Binding-site contacts:
Ligand atom C2 contacts residue PHE186 of chain 1.A at 3.4 Å (hydrophobic).
Ligand atom N2 contacts residue ASP193 of chain 1.A at 2.7 Å (salt-bridge).
Ligand atom C5 contacts residue LYS165 of chain 1.A at 3.5 Å.
Ligand atom C2 contacts residue VAL187 of chain 1.A at 3.6 Å (hydrophobic).
Ligand atom OAF contacts residue THR138 of chain 1.A at 3.5 Å (h-bond).
Ligand atom OAF contacts residue THR141 of chain 1.A at 2.7 Å (h-bond).
Ligand atom C8 contacts residue ASP137 of chain 1.A at 3.3 Å.
Ligand atom N1 contacts residue PHE186 of chain 1.A at 3.3 Å.
Ligand atom OAF contacts residue LYS140 of chain 1.A at 3.7 Å.
Ligand atom O6 contacts residue PHE186 of chain 1.A at 3.2 Å.
Ligand atom OAD contacts residue ASP137 of chain 1.A at 2.7 Å (salt-bridge).
Ligand atom OAE contacts residue GLY139 of chain 1.A at 3.8 Å.
Ligand atom C6 contacts residue LYS165 of chain 1.A at 3.5 Å.
Ligand atom CAI contacts residue THR141 of chain 1.A at 3.5 Å.
Ligand atom O6 contacts residue VAL187 of chain 1.A at 2.9 Å (h-bond).
Ligand atom CAN contacts residue ASP137 of chain 1.A at 3.6 Å.
Ligand atom C6 contacts residue PHE186 of chain 1.A at 3.4 Å (hydrophobic).
Ligand atom N2 contacts residue VAL187 of chain 1.A at 3.5 Å (h-bond).
Ligand atom PAX contacts residue GLY139 of chain 1.A at 3.7 Å.
Ligand atom C5 contacts residue PHE186 of chain 1.A at 3.7 Å (hydrophobic).
Ligand atom C4 contacts residue PHE186 of chain 1.A at 3.8 Å (hydrophobic).
Ligand atom OAE contacts residue THR138 of chain 1.A at 2.6 Å (h-bond).
Ligand atom O6 contacts residue LYS165 of chain 1.A at 2.7 Å (salt-bridge).
Ligand atom PAX contacts residue THR138 of chain 1.A at 3.4 Å.
Ligand atom OAD contacts residue THR138 of chain 1.A at 2.9 Å (h-bond).
Ligand atom OAD contacts residue ILE136 of chain 1.A at 3.8 Å.
Ligand atom N2 contacts residue PHE186 of chain 1.A at 3.6 Å.
Ligand atom CAG contacts residue THR141 of chain 1.A at 3.3 Å.
Ligand atom OAD contacts residue GLY139 of chain 1.A at 2.6 Å (h-bond).
Ligand atom CAL contacts residue THR141 of chain 1.A at 3.2 Å.
Ligand atom PAX contacts residue ASP137 of chain 1.A at 3.6 Å.
Ligand atom N7 contacts residue LYS165 of chain 1.A at 3.0 Å (salt-bridge).
Ligand atom N3 contacts residue PHE186 of chain 1.A at 3.7 Å.
Ligand atom CAN contacts residue ILE135 of chain 1.A at 3.8 Å (hydrophobic).
Ligand atom O6 contacts residue LYS185 of chain 1.A at 3.4 Å (salt-bridge).
Ligand atom N1 contacts residue VAL187 of chain 1.A at 2.8 Å (h-bond).
Ligand atom NAA contacts residue THR141 of chain 1.A at 3.7 Å.
Ligand atom C6 contacts residue VAL187 of chain 1.A at 3.8 Å (hydrophobic).
Ligand atom N7 contacts residue ASP137 of chain 1.A at 3.7 Å.
Ligand atom OAE contacts residue ASP137 of chain 1.A at 3.3 Å.

This protein binds this small molecule.
Small molecule (SMILES): NCCCN(CCn1cnc2c(=O)[nH]c(N)nc21)CCP(=O)(O)O

Sequence of chain 1.A:
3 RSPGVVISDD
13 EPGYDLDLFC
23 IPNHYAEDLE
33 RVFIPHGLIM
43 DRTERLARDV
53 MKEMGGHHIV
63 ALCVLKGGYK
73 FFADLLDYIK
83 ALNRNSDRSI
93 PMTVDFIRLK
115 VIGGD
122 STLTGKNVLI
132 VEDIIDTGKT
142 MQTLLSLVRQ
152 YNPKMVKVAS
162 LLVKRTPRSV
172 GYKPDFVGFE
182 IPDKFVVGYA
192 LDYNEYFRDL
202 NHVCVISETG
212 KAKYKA